Binding-site contacts:
Ligand atom N2 contacts residue ASN280 of chain 21.E at 2.9 Å (h-bond).
Ligand atom O7 contacts residue ASN280 of chain 21.E at 4.4 Å.
Ligand atom C8 contacts residue GLY296 of chain 21.E at 4.4 Å.
Ligand atom C3 contacts residue ASN280 of chain 21.E at 3.8 Å.
Ligand atom C7 contacts residue ASN280 of chain 21.E at 3.9 Å.
Ligand atom C8 contacts residue ARG324 of chain 21.E at 4.2 Å.
Ligand atom C5 contacts residue ASN280 of chain 21.E at 3.7 Å.
Ligand atom C1 contacts residue ASN280 of chain 21.E at 1.4 Å.
Ligand atom C2 contacts residue ASN280 of chain 21.E at 2.5 Å.
Ligand atom O5 contacts residue ASN280 of chain 21.E at 2.4 Å (h-bond).
Ligand atom C4 contacts residue ASN280 of chain 21.E at 4.2 Å.

A small-molecule ligand and the protein it binds are described below.
Small molecule (SMILES): CC(=O)N[C@H]1[C@H](O[C@H]2[C@H](O)[C@@H](NC(C)=O)CO[C@@H]2CO)O[C@H](CO)[C@@H](O)[C@@H]1O

Sequence of chain 21.E:
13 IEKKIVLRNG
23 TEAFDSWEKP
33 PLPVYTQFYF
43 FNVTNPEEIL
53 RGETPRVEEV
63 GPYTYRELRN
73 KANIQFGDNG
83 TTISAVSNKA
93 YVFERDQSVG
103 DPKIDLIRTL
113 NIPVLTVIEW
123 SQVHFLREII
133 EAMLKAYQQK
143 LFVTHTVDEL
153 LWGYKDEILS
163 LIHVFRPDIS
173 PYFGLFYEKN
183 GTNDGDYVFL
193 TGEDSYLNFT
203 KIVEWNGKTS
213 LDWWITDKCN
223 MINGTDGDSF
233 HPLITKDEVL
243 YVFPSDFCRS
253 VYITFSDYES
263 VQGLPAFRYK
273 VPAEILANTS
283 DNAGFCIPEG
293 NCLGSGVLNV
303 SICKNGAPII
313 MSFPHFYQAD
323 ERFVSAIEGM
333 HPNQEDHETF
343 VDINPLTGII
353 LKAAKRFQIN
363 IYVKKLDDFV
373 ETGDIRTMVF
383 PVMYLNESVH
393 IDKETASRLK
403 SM